Binding-site contacts:
Ligand atom C11 contacts residue GLY87 of chain 1.C at 3.9 Å.
Ligand atom C21 contacts residue LEU143 of chain 1.C at 3.9 Å (hydrophobic).
Ligand atom C36 contacts residue TYR50 of chain 1.C at 3.7 Å (hydrophobic).
Ligand atom C40 contacts residue LEU79 of chain 1.C at 3.6 Å (hydrophobic).
Ligand atom C19 contacts residue GLY87 of chain 1.C at 3.9 Å.
Ligand atom O4 contacts residue TYR50 of chain 1.C at 3.8 Å.
Ligand atom C31 contacts residue GLU45 of chain 1.C at 3.9 Å.
Ligand atom C31 contacts residue ALA42 of chain 1.C at 3.3 Å (hydrophobic).
Ligand atom C12 contacts residue ARG88 of chain 1.C at 3.5 Å.
Ligand atom C3 contacts residue ALA53 of chain 1.C at 3.9 Å (hydrophobic).
Ligand atom C contacts residue PHE46 of chain 1.C at 4.0 Å (hydrophobic).
Ligand atom C11 contacts residue ARG88 of chain 1.C at 3.9 Å.
Ligand atom C19 contacts residue TRP86 of chain 1.C at 3.9 Å (hydrophobic).
Ligand atom C39 contacts residue GLU78 of chain 1.C at 3.5 Å.
Ligand atom C32 contacts residue GLU45 of chain 1.C at 3.9 Å.
Ligand atom C26 contacts residue TYR50 of chain 1.C at 3.5 Å (hydrophobic).
Ligand atom CL contacts residue PHE54 of chain 1.C at 3.3 Å.
Ligand atom C40 contacts residue VAL75 of chain 1.C at 3.8 Å (hydrophobic).
Ligand atom O5 contacts residue ASN85 of chain 1.C at 3.6 Å (h-bond).
Ligand atom O5 contacts residue GLY87 of chain 1.C at 3.8 Å.
Ligand atom C11 contacts residue ALA91 of chain 1.C at 3.7 Å (hydrophobic).
Ligand atom C29 contacts residue PHE46 of chain 1.C at 3.8 Å (hydrophobic).
Ligand atom O contacts residue ASN85 of chain 1.C at 3.2 Å (h-bond).
Ligand atom C28 contacts residue PHE46 of chain 1.C at 3.8 Å (hydrophobic).
Ligand atom C1 contacts residue ALA91 of chain 1.C at 3.4 Å (hydrophobic).
Ligand atom CL contacts residue PHE46 of chain 1.C at 4.0 Å.
Ligand atom C39 contacts residue LEU79 of chain 1.C at 3.8 Å (hydrophobic).
Ligand atom C10 contacts residue PHE46 of chain 1.C at 3.9 Å (hydrophobic).
Ligand atom C24 contacts residue GLY87 of chain 1.C at 3.6 Å.
Ligand atom C2 contacts residue ALA91 of chain 1.C at 3.9 Å (hydrophobic).
Ligand atom C40 contacts residue GLU78 of chain 1.C at 3.6 Å.
Ligand atom C12 contacts residue GLY87 of chain 1.C at 3.4 Å.
Ligand atom C22 contacts residue TYR144 of chain 1.C at 3.7 Å (hydrophobic).
Ligand atom C41 contacts residue VAL75 of chain 1.C at 3.9 Å (hydrophobic).
Ligand atom C22 contacts residue PHE140 of chain 1.C at 3.6 Å (hydrophobic).
Ligand atom O contacts residue GLY87 of chain 1.C at 3.0 Å (h-bond).
Ligand atom C28 contacts residue GLY87 of chain 1.C at 3.6 Å.
Ligand atom C1 contacts residue PHE46 of chain 1.C at 3.9 Å (hydrophobic).
Ligand atom C29 contacts residue VAL90 of chain 1.C at 3.8 Å (hydrophobic).
Ligand atom C14 contacts residue GLY87 of chain 1.C at 4.0 Å.

Sequence of chain 1.C:
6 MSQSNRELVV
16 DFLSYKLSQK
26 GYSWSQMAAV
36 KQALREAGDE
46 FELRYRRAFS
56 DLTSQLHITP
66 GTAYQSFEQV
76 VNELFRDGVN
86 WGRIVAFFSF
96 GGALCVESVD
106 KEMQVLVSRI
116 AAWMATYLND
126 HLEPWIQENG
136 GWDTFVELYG

This small molecule binds to this protein.
Small molecule (SMILES): Cc1ccc(CN(C(=O)N[C@@H](CS(=O)(=O)CC2CCCCC2)C(=O)O)C(=O)c2ccc3c(c2)CCN(Cc2ccccc2-c2ccc(Cl)cc2)C3)cc1